Sequence of chain 4.I:
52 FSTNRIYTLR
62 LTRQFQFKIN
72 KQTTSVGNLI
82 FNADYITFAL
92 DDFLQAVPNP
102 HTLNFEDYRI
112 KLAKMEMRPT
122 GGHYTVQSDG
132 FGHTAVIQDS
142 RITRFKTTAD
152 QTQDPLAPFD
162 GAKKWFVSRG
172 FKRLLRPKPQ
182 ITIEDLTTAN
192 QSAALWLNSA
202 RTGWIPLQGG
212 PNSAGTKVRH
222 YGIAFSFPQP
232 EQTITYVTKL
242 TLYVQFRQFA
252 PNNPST

Sequence of chain 5.G:
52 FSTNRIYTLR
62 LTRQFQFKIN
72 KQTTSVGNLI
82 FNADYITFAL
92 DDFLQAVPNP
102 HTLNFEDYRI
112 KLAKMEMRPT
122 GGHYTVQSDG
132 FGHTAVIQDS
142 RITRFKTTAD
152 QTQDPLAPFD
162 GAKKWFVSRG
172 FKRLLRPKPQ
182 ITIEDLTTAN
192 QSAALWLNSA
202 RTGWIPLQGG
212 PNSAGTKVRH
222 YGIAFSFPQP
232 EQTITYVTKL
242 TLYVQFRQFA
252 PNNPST

The small molecule below binds the protein below.
Small molecule (SMILES): Cc1cn([C@H]2C[C@H](O)[C@@H](CO[P](=O)(O)O[C@H]3C[C@H](n4cnc5c(=O)[nH]c(N)nc54)O[C@@H]3CO[P](=O)(O)O[C@H]3C[C@H](n4ccc(N)nc4=O)O[C@@H]3COP(=O)=O)O2)c(=O)[nH]c1=O

Sequence of chain 4.E:
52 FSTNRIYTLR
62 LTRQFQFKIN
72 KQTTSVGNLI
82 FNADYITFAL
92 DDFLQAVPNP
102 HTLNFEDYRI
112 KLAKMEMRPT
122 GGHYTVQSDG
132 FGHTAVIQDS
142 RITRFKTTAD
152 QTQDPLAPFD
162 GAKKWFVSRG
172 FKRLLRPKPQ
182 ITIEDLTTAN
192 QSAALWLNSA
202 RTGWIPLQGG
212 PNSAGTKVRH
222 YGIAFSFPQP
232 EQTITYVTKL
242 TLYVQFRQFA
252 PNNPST

Binding-site contacts:
Ligand atom C2 contacts residue GLN246 of chain 4.I at 3.8 Å.
Ligand atom N7 contacts residue LEU175 of chain 4.I at 4.0 Å.
Ligand atom C5 contacts residue LEU175 of chain 4.I at 3.9 Å (hydrophobic).
Ligand atom O3' contacts residue ARG61 of chain 4.I at 4.0 Å.
Ligand atom OP2 contacts residue ARG61 of chain 4.I at 2.8 Å (salt-bridge).
Ligand atom C6 contacts residue LEU175 of chain 4.I at 3.7 Å (hydrophobic).
Ligand atom C5' contacts residue LEU113 of chain 4.I at 4.0 Å (hydrophobic).
Ligand atom O6 contacts residue LEU175 of chain 4.I at 3.9 Å.
Ligand atom C8 contacts residue LEU175 of chain 4.I at 3.9 Å (hydrophobic).
Ligand atom OP1 contacts residue ALA163 of chain 4.E at 3.9 Å.
Ligand atom P contacts residue LYS165 of chain 4.E at 3.9 Å.
Ligand atom C8 contacts residue LYS115 of chain 4.I at 4.0 Å.
Ligand atom O5' contacts residue TYR244 of chain 4.I at 3.9 Å.
Ligand atom C8 contacts residue TYR244 of chain 4.I at 3.2 Å (hydrophobic).
Ligand atom OP1 contacts residue PHE52 of chain 5.G at 3.0 Å (h-bond).
Ligand atom C7 contacts residue PHE52 of chain 5.G at 3.9 Å (hydrophobic).
Ligand atom C6 contacts residue LYS173 of chain 4.I at 3.9 Å.
Ligand atom O4 contacts residue ARG56 of chain 5.G at 3.1 Å (salt-bridge).
Ligand atom OP2 contacts residue LYS115 of chain 4.I at 3.9 Å.
Ligand atom C2 contacts residue THR59 of chain 4.I at 3.5 Å.
Ligand atom C5 contacts residue LYS173 of chain 4.I at 3.8 Å.
Ligand atom N7 contacts residue TYR244 of chain 4.I at 3.9 Å.
Ligand atom O2 contacts residue GLN246 of chain 4.I at 2.6 Å (h-bond).
Ligand atom OP1 contacts residue LYS164 of chain 4.E at 3.4 Å.
Ligand atom O3' contacts residue LYS112 of chain 4.I at 3.2 Å.
Ligand atom O6 contacts residue LYS115 of chain 4.I at 3.4 Å (salt-bridge).
Ligand atom N7 contacts residue LYS115 of chain 4.I at 2.9 Å (salt-bridge).
Ligand atom C6 contacts residue LYS115 of chain 4.I at 3.9 Å.
Ligand atom OP2 contacts residue TYR244 of chain 4.I at 3.1 Å (h-bond).
Ligand atom O6 contacts residue LYS173 of chain 4.I at 2.9 Å (salt-bridge).
Ligand atom N4 contacts residue LYS173 of chain 4.I at 3.7 Å.
Ligand atom OP2 contacts residue LYS165 of chain 4.E at 3.1 Å (salt-bridge).
Ligand atom O2 contacts residue THR59 of chain 4.I at 3.4 Å (h-bond).
Ligand atom C4 contacts residue LEU175 of chain 4.I at 3.8 Å (hydrophobic).
Ligand atom P contacts residue ARG61 of chain 4.I at 3.7 Å.
Ligand atom C2' contacts residue TYR244 of chain 4.I at 3.7 Å (hydrophobic).
Ligand atom C5 contacts residue LYS115 of chain 4.I at 3.7 Å.
Ligand atom OP1 contacts residue LYS165 of chain 4.E at 2.8 Å (salt-bridge).
Ligand atom N9 contacts residue LEU175 of chain 4.I at 3.8 Å.
Ligand atom N3 contacts residue THR59 of chain 4.I at 3.4 Å (h-bond).